Sequence of chain 1.C:
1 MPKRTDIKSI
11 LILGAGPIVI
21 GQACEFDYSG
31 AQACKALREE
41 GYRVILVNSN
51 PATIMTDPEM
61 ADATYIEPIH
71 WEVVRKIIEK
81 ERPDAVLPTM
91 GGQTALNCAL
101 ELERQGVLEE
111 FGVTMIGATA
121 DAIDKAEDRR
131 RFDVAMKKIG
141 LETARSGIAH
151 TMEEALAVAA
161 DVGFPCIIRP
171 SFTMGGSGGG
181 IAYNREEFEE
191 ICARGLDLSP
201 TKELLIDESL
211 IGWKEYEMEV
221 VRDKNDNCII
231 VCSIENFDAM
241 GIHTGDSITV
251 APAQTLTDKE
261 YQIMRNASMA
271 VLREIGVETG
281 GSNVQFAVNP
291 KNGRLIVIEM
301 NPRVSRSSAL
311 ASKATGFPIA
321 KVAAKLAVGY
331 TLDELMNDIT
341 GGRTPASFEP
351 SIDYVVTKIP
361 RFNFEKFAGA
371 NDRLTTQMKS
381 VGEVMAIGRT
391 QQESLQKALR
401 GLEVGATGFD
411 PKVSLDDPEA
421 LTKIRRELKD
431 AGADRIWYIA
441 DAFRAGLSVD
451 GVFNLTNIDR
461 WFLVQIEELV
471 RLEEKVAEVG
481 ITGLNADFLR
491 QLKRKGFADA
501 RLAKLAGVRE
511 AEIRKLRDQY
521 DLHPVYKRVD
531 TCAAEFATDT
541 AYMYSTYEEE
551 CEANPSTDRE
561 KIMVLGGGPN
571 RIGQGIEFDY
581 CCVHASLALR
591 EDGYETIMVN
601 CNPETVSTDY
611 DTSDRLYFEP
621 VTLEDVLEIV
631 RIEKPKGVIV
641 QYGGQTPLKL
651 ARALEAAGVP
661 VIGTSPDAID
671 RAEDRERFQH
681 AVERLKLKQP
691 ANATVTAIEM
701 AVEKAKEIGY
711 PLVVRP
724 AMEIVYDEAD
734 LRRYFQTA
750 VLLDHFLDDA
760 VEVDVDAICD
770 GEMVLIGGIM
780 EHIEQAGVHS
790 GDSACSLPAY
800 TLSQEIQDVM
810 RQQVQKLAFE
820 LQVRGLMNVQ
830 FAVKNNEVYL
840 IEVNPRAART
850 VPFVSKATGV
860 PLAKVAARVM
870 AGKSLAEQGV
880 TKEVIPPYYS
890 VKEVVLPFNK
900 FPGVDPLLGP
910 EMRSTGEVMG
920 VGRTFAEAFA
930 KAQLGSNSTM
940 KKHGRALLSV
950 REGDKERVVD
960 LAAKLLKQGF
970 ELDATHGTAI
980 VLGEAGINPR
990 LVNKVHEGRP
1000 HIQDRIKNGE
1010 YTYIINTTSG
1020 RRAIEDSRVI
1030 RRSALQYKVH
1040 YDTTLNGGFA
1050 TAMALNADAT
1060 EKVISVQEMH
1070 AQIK

Binding-site contacts:
Ligand atom OXT contacts residue TYR1040 of chain 1.C at 4.0 Å.
Ligand atom O contacts residue ASP1041 of chain 1.C at 3.1 Å.
Ligand atom CD contacts residue LEU895 of chain 1.C at 4.3 Å (hydrophobic).
Ligand atom OXT contacts residue THR1042 of chain 1.C at 2.7 Å (h-bond).
Ligand atom CD contacts residue GLU783 of chain 1.C at 3.5 Å.
Ligand atom C contacts residue ASP1041 of chain 1.C at 3.9 Å.
Ligand atom NE contacts residue VAL893 of chain 1.C at 3.8 Å.
Ligand atom NE contacts residue ASP791 of chain 1.C at 3.0 Å (salt-bridge).
Ligand atom CG contacts residue LEU907 of chain 1.C at 4.3 Å (hydrophobic).
Ligand atom CD contacts residue VAL893 of chain 1.C at 3.8 Å (hydrophobic).
Ligand atom N contacts residue TYR1040 of chain 1.C at 2.8 Å (h-bond).
Ligand atom CG contacts residue LEU895 of chain 1.C at 4.0 Å (hydrophobic).
Ligand atom N contacts residue ASP1041 of chain 1.C at 3.7 Å.
Ligand atom CD contacts residue LEU907 of chain 1.C at 3.8 Å (hydrophobic).
Ligand atom N contacts residue HIS1039 of chain 1.C at 4.1 Å.
Ligand atom O contacts residue THR1043 of chain 1.C at 4.2 Å.
Ligand atom OXT contacts residue ASP1041 of chain 1.C at 4.4 Å.
Ligand atom CB contacts residue GLU783 of chain 1.C at 3.9 Å.
Ligand atom NE contacts residue ALA793 of chain 1.C at 3.6 Å (h-bond).
Ligand atom NE contacts residue GLU783 of chain 1.C at 3.0 Å (salt-bridge).
Ligand atom CG contacts residue ASP791 of chain 1.C at 4.5 Å.
Ligand atom O contacts residue THR1042 of chain 1.C at 2.7 Å (h-bond).
Ligand atom NE contacts residue GLU892 of chain 1.C at 2.5 Å (salt-bridge).
Ligand atom O contacts residue LEU907 of chain 1.C at 4.0 Å.
Ligand atom O contacts residue TYR1040 of chain 1.C at 3.8 Å.
Ligand atom NE contacts residue SER792 of chain 1.C at 4.0 Å.
Ligand atom OXT contacts residue LEU907 of chain 1.C at 3.6 Å.
Ligand atom CB contacts residue LEU907 of chain 1.C at 4.1 Å (hydrophobic).
Ligand atom CA contacts residue TYR1040 of chain 1.C at 3.8 Å (hydrophobic).
Ligand atom CA contacts residue LEU907 of chain 1.C at 4.5 Å (hydrophobic).
Ligand atom C contacts residue LEU907 of chain 1.C at 3.8 Å (hydrophobic).
Ligand atom C contacts residue THR1042 of chain 1.C at 3.5 Å.
Ligand atom CD contacts residue ASP791 of chain 1.C at 3.0 Å.
Ligand atom CG contacts residue GLU783 of chain 1.C at 4.2 Å.
Ligand atom CG contacts residue VAL893 of chain 1.C at 4.4 Å (hydrophobic).
Ligand atom CD contacts residue GLU892 of chain 1.C at 3.5 Å.
Ligand atom C contacts residue TYR1040 of chain 1.C at 3.7 Å (hydrophobic).
Ligand atom CG contacts residue GLU892 of chain 1.C at 3.8 Å.

This protein binds this small molecule.
Small molecule (SMILES): NCCC[C@H](N)C(=O)O